A protein and the small-molecule ligand that binds it are described below.
Small molecule (SMILES): CC(=O)N[C@H]1[C@H](O[C@H]2[C@H](O)[C@@H](NC(C)=O)CO[C@@H]2CO)O[C@H](CO)[C@@H](O)[C@@H]1O

Sequence of chain 1.A:
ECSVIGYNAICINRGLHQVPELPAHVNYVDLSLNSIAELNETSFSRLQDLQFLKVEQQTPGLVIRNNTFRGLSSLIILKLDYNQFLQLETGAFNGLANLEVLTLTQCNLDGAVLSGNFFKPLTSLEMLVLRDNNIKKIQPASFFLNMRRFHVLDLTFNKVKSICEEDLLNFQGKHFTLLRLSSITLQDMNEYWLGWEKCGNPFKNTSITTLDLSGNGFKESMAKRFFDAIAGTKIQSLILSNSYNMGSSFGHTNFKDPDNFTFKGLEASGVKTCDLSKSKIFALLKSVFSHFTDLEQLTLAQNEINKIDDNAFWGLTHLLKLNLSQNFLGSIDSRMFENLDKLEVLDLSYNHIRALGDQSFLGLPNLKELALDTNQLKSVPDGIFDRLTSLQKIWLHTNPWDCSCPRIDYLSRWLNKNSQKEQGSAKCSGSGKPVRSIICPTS

Binding-site contacts:
Ligand atom C4 contacts residue ASN329 of chain 1.A at 4.2 Å.
Ligand atom C5 contacts residue ALA307 of chain 1.A at 4.2 Å (hydrophobic).
Ligand atom C3 contacts residue ASP353 of chain 1.A at 4.0 Å.
Ligand atom C1 contacts residue ALA307 of chain 1.A at 4.3 Å (hydrophobic).
Ligand atom C1 contacts residue ASP353 of chain 1.A at 3.8 Å.
Ligand atom C1 contacts residue ASN329 of chain 1.A at 1.4 Å.
Ligand atom C3 contacts residue ASN329 of chain 1.A at 3.8 Å.
Ligand atom C5 contacts residue SER331 of chain 1.A at 4.5 Å.
Ligand atom C2 contacts residue ASP353 of chain 1.A at 3.7 Å.
Ligand atom C8 contacts residue VAL351 of chain 1.A at 4.2 Å (hydrophobic).
Ligand atom C5 contacts residue ASN329 of chain 1.A at 3.7 Å.
Ligand atom N2 contacts residue ASN329 of chain 1.A at 2.9 Å (h-bond).
Ligand atom O6 contacts residue GLN308 of chain 1.A at 3.9 Å.
Ligand atom C1 contacts residue SER331 of chain 1.A at 4.2 Å.
Ligand atom C6 contacts residue ALA307 of chain 1.A at 4.0 Å (hydrophobic).
Ligand atom C8 contacts residue ASP353 of chain 1.A at 3.7 Å.
Ligand atom O5 contacts residue SER331 of chain 1.A at 4.5 Å.
Ligand atom O6 contacts residue ALA307 of chain 1.A at 4.1 Å.
Ligand atom O7 contacts residue LYS327 of chain 1.A at 2.7 Å (salt-bridge).
Ligand atom C6 contacts residue GLN332 of chain 1.A at 4.1 Å.
Ligand atom C7 contacts residue ASP353 of chain 1.A at 3.8 Å.
Ligand atom N2 contacts residue ASP353 of chain 1.A at 2.9 Å (salt-bridge).
Ligand atom C8 contacts residue GLN308 of chain 1.A at 3.6 Å.
Ligand atom O5 contacts residue ASN329 of chain 1.A at 2.4 Å (h-bond).
Ligand atom C7 contacts residue GLN308 of chain 1.A at 4.4 Å.
Ligand atom O5 contacts residue ALA307 of chain 1.A at 3.6 Å.
Ligand atom C7 contacts residue LYS327 of chain 1.A at 3.6 Å.
Ligand atom C2 contacts residue ASN329 of chain 1.A at 2.5 Å.
Ligand atom O7 contacts residue ASN329 of chain 1.A at 3.8 Å.
Ligand atom O7 contacts residue GLN332 of chain 1.A at 3.1 Å (h-bond).
Ligand atom C7 contacts residue GLN332 of chain 1.A at 4.0 Å.
Ligand atom C7 contacts residue ASN329 of chain 1.A at 3.6 Å.
Ligand atom C8 contacts residue LYS327 of chain 1.A at 3.8 Å.
Ligand atom C6 contacts residue GLN308 of chain 1.A at 3.8 Å.